Sequence of chain 36.A:
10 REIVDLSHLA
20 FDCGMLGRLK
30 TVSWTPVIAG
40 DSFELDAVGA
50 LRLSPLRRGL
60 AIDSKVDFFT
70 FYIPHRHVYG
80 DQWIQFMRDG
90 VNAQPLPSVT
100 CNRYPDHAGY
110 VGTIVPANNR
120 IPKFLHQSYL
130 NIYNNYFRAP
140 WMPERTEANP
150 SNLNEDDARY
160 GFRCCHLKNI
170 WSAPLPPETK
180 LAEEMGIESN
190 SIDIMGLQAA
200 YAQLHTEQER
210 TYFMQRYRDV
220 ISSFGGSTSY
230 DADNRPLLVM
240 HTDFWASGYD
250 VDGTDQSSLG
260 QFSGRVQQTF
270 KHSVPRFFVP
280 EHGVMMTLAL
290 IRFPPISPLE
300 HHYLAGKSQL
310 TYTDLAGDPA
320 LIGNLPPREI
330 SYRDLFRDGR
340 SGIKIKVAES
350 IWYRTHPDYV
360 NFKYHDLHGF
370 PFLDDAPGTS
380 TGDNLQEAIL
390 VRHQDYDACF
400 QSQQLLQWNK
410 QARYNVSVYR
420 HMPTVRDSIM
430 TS

Sequence of chain 36.C:
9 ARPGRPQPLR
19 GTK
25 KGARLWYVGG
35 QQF

Sequence of chain 37.A:
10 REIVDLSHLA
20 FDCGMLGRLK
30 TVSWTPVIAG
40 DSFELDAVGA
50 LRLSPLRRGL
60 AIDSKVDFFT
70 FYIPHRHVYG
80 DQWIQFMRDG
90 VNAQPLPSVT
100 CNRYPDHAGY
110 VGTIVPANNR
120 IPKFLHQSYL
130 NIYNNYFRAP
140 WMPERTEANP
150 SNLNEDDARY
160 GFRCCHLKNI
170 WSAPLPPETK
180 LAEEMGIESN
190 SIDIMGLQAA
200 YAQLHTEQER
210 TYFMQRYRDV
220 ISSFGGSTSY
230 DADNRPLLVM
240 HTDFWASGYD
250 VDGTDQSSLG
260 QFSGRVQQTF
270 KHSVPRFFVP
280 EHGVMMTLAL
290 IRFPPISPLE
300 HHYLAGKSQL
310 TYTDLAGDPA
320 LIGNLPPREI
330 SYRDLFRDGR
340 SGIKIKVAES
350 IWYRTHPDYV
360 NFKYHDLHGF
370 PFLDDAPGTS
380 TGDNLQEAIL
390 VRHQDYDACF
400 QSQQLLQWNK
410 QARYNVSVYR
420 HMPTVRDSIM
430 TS

This protein binds this small molecule.
Small molecule (SMILES): Nc1ncnc2c1N1CN2[C@H]2C[C@]3(OP3(O)(O)OC[C@H]3OCC[C@@H]3O[P](=O)(O)OC[C@H]3O[C@@H]1C[C@@H]3O)[C@@H](CO[P](=O)(O)O[C@H]1CCO[C@@H]1COP(=O)=O)O2

Binding-site contacts:
Ligand atom OP2 contacts residue ARG425 of chain 37.A at 3.8 Å.
Ligand atom N3 contacts residue GLU208 of chain 36.A at 2.7 Å (salt-bridge).
Ligand atom C4' contacts residue DC1 of chain 36.H at 2.8 Å.
Ligand atom C2' contacts residue DC1 of chain 36.E at 2.2 Å.
Ligand atom N3 contacts residue PHE212 of chain 36.A at 2.9 Å.
Ligand atom O5' contacts residue TYR31 of chain 36.C at 3.4 Å (h-bond).
Ligand atom O5' contacts residue ARG28 of chain 36.C at 3.4 Å.
Ligand atom O5' contacts residue ARG425 of chain 37.A at 2.8 Å.
Ligand atom C5 contacts residue GLU208 of chain 36.A at 3.4 Å.
Ligand atom C6 contacts residue GLU208 of chain 36.A at 2.6 Å.
Ligand atom OP1 contacts residue GLY34 of chain 36.C at 3.8 Å.
Ligand atom P contacts residue DC1 of chain 36.H at 2.5 Å.
Ligand atom O4' contacts residue PHE212 of chain 36.A at 3.4 Å.
Ligand atom C4 contacts residue GLU208 of chain 36.A at 3.4 Å.
Ligand atom O4' contacts residue ARG425 of chain 37.A at 3.7 Å.
Ligand atom P contacts residue ARG425 of chain 37.A at 3.5 Å.
Ligand atom C2 contacts residue GLU208 of chain 36.A at 1.6 Å.
Ligand atom O3' contacts residue DC1 of chain 36.E at 3.3 Å.
Ligand atom O3' contacts residue ARG28 of chain 36.C at 3.5 Å (salt-bridge).
Ligand atom OP2 contacts residue THR423 of chain 37.A at 2.9 Å.
Ligand atom C5' contacts residue ARG28 of chain 36.C at 3.1 Å.
Ligand atom O3' contacts residue THR423 of chain 37.A at 3.8 Å.
Ligand atom C2 contacts residue ARG425 of chain 37.A at 3.1 Å.
Ligand atom O5' contacts residue DC1 of chain 36.H at 2.6 Å.
Ligand atom O3' contacts residue ARG425 of chain 37.A at 3.8 Å.
Ligand atom C4 contacts residue ARG425 of chain 37.A at 3.6 Å.
Ligand atom N6 contacts residue GLU208 of chain 36.A at 3.4 Å (salt-bridge).
Ligand atom OP2 contacts residue DC1 of chain 36.H at 2.0 Å.
Ligand atom C5' contacts residue TYR31 of chain 36.C at 2.9 Å (hydrophobic).
Ligand atom C5' contacts residue DC1 of chain 36.H at 2.3 Å.
Ligand atom N1 contacts residue GLU208 of chain 36.A at 1.5 Å (salt-bridge).
Ligand atom C2 contacts residue PHE212 of chain 36.A at 3.8 Å (hydrophobic).
Ligand atom N3 contacts residue ARG425 of chain 37.A at 3.1 Å (salt-bridge).
Ligand atom C1' contacts residue PHE212 of chain 36.A at 3.5 Å (hydrophobic).
Ligand atom C1' contacts residue DC1 of chain 36.E at 3.6 Å.
Ligand atom C3' contacts residue DC1 of chain 36.E at 2.9 Å.
Ligand atom OP1 contacts residue ARG28 of chain 36.C at 3.2 Å (salt-bridge).
Ligand atom C1' contacts residue ALA27 of chain 36.C at 3.8 Å (hydrophobic).
Ligand atom OP2 contacts residue ASP426 of chain 37.A at 2.8 Å (salt-bridge).
Ligand atom N1 contacts residue ARG425 of chain 37.A at 3.6 Å (salt-bridge).